Sequence of chain 1.A:
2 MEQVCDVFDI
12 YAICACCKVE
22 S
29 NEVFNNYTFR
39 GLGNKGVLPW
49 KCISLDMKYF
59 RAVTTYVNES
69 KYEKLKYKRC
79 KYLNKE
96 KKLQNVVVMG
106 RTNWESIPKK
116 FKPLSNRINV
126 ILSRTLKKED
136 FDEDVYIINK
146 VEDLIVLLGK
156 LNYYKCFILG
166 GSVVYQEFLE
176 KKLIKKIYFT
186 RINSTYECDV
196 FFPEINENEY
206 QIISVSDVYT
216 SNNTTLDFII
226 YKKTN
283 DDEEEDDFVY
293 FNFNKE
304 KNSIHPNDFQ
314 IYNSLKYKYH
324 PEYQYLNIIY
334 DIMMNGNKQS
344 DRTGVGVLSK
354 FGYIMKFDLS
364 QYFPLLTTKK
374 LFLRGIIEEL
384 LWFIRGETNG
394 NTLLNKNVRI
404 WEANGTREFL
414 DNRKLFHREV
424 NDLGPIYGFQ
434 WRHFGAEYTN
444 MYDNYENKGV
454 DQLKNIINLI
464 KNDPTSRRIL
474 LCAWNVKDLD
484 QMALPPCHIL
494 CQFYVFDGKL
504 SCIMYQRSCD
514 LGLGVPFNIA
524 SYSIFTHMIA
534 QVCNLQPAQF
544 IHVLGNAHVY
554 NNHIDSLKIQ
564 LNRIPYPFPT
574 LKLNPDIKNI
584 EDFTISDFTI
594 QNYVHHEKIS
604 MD

Binding-site contacts:
Ligand atom C9 contacts residue PHE58 of chain 1.A at 3.6 Å (hydrophobic).
Ligand atom C4 contacts residue CYS15 of chain 1.A at 3.4 Å (hydrophobic).
Ligand atom O2 contacts residue ARG122 of chain 1.A at 3.0 Å (salt-bridge).
Ligand atom N4 contacts residue NDP1 of chain 1.D at 3.6 Å.
Ligand atom C14 contacts residue ILE112 of chain 1.A at 3.6 Å (hydrophobic).
Ligand atom N3 contacts residue ALA16 of chain 1.A at 3.7 Å.
Ligand atom N2 contacts residue ALA16 of chain 1.A at 3.8 Å.
Ligand atom N4 contacts residue LEU164 of chain 1.A at 3.2 Å (h-bond).
Ligand atom N2 contacts residue THR185 of chain 1.A at 3.8 Å.
Ligand atom C12 contacts residue MET55 of chain 1.A at 3.8 Å (hydrophobic).
Ligand atom N4 contacts residue TYR170 of chain 1.A at 3.0 Å (h-bond).
Ligand atom C5 contacts residue PHE58 of chain 1.A at 3.8 Å (hydrophobic).
Ligand atom N2 contacts residue ASP54 of chain 1.A at 3.3 Å (salt-bridge).
Ligand atom N2 contacts residue ILE14 of chain 1.A at 3.6 Å.
Ligand atom N3 contacts residue PHE58 of chain 1.A at 3.5 Å.
Ligand atom C4 contacts residue PHE58 of chain 1.A at 3.7 Å (hydrophobic).
Ligand atom C17 contacts residue ARG59 of chain 1.A at 3.5 Å.
Ligand atom O1 contacts residue ARG59 of chain 1.A at 2.7 Å (salt-bridge).
Ligand atom C5 contacts residue ILE14 of chain 1.A at 3.7 Å (hydrophobic).
Ligand atom N3 contacts residue ILE14 of chain 1.A at 3.5 Å (h-bond).
Ligand atom C18 contacts residue MET55 of chain 1.A at 3.7 Å (hydrophobic).
Ligand atom C3 contacts residue ASP54 of chain 1.A at 3.6 Å.
Ligand atom C1 contacts residue MET55 of chain 1.A at 3.7 Å (hydrophobic).
Ligand atom C10 contacts residue PHE58 of chain 1.A at 3.4 Å (hydrophobic).
Ligand atom N1 contacts residue ASP54 of chain 1.A at 2.9 Å (salt-bridge).
Ligand atom C15 contacts residue PHE116 of chain 1.A at 3.7 Å (hydrophobic).
Ligand atom C16 contacts residue LEU119 of chain 1.A at 3.6 Å (hydrophobic).
Ligand atom N1 contacts residue ALA16 of chain 1.A at 3.2 Å.
Ligand atom N2 contacts residue CYS15 of chain 1.A at 3.1 Å (h-bond).
Ligand atom C6 contacts residue NDP1 of chain 1.D at 3.5 Å.
Ligand atom N4 contacts residue ILE14 of chain 1.A at 3.1 Å (h-bond).
Ligand atom C5 contacts residue NDP1 of chain 1.D at 3.5 Å.
Ligand atom O2 contacts residue ARG59 of chain 1.A at 3.3 Å.
Ligand atom C1 contacts residue ASP54 of chain 1.A at 3.4 Å.
Ligand atom C4 contacts residue ALA16 of chain 1.A at 3.6 Å (hydrophobic).
Ligand atom N3 contacts residue CYS15 of chain 1.A at 3.2 Å.
Ligand atom C7 contacts residue NDP1 of chain 1.D at 3.5 Å.
Ligand atom C17 contacts residue ARG122 of chain 1.A at 3.6 Å.
Ligand atom C2 contacts residue ASP54 of chain 1.A at 3.4 Å.
Ligand atom O1 contacts residue ARG122 of chain 1.A at 3.4 Å (salt-bridge).

The small molecule below binds the protein below.
Small molecule (SMILES): CCc1nc(N)nc(N)c1Cc1ccc(-c2cccc(C(=O)O)c2)cc1